Sequence of chain 1.E:
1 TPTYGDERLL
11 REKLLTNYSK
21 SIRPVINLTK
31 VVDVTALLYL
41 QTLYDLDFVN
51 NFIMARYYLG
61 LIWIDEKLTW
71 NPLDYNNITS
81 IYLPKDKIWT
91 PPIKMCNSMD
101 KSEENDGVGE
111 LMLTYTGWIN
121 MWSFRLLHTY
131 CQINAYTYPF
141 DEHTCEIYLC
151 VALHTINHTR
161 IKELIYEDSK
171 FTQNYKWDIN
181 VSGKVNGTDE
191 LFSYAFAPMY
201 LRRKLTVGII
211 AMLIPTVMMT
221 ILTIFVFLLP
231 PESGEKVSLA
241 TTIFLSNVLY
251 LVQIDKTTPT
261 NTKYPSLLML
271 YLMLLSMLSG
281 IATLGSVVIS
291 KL

Sequence of chain 1.D:
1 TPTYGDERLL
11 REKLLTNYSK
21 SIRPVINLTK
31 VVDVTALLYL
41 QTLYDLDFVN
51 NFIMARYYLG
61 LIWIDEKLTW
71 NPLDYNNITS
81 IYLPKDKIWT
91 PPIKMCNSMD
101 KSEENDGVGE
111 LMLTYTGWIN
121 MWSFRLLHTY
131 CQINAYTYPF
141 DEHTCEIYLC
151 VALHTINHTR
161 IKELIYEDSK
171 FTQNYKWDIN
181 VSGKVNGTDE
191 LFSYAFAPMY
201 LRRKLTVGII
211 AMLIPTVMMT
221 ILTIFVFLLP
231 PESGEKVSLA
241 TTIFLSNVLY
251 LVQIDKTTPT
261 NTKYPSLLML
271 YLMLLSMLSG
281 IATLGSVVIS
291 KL

Binding-site contacts:
Ligand atom C3 contacts residue ASN27 of chain 1.D at 3.8 Å.
Ligand atom C8 contacts residue GLU66 of chain 1.D at 3.9 Å.
Ligand atom N2 contacts residue ASN27 of chain 1.D at 2.9 Å (h-bond).
Ligand atom O5 contacts residue ASN27 of chain 1.D at 2.3 Å (h-bond).
Ligand atom C5 contacts residue ASN27 of chain 1.D at 3.6 Å.
Ligand atom C8 contacts residue ILE26 of chain 1.D at 3.5 Å (hydrophobic).
Ligand atom C7 contacts residue ASN27 of chain 1.D at 3.7 Å.
Ligand atom O5 contacts residue THR1 of chain 1.E at 4.3 Å.
Ligand atom O7 contacts residue ASN27 of chain 1.D at 4.1 Å.
Ligand atom C2 contacts residue ASN27 of chain 1.D at 2.5 Å.
Ligand atom C1 contacts residue ASN27 of chain 1.D at 1.4 Å.
Ligand atom N2 contacts residue ILE26 of chain 1.D at 4.2 Å.
Ligand atom C7 contacts residue ILE26 of chain 1.D at 4.4 Å (hydrophobic).
Ligand atom C4 contacts residue ASN27 of chain 1.D at 4.2 Å.

The protein below binds the small molecule below.
Small molecule (SMILES): CC(=O)N[C@@H]1[C@@H](O)[C@H](O)[C@@H](CO)O[C@H]1O